The protein below binds the small molecule below.
Small molecule (SMILES): Nc1[nH]nc2cc(-c3cncc(Cl)c3N3CCC4(CCNC4=O)CC3)ccc12

Sequence of chain 1.A:
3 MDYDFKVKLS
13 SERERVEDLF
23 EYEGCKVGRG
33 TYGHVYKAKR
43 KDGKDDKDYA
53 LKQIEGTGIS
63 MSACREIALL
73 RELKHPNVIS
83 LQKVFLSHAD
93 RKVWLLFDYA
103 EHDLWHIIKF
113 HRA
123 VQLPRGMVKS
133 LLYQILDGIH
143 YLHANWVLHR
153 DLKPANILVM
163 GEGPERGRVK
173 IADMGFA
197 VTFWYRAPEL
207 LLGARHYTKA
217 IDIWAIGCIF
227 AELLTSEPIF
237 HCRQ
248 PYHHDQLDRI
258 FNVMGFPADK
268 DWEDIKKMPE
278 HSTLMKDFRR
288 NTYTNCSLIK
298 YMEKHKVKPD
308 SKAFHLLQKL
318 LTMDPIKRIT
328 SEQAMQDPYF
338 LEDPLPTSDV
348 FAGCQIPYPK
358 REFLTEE

Binding-site contacts:
Ligand atom N13 contacts residue ASP100 of chain 1.A at 3.8 Å.
Ligand atom N1 contacts residue VAL29 of chain 1.A at 2.8 Å (h-bond).
Ligand atom CL1 contacts residue PHE99 of chain 1.A at 3.8 Å.
Ligand atom O26 contacts residue LYS54 of chain 1.A at 2.6 Å (salt-bridge).
Ligand atom C25 contacts residue LYS54 of chain 1.A at 3.8 Å.
Ligand atom N4 contacts residue ARG358 of chain 1.A at 3.6 Å (salt-bridge).
Ligand atom C8 contacts residue VAL29 of chain 1.A at 3.8 Å (hydrophobic).
Ligand atom C9 contacts residue VAL29 of chain 1.A at 3.5 Å (hydrophobic).
Ligand atom C15 contacts residue ILE81 of chain 1.A at 3.9 Å (hydrophobic).
Ligand atom N24 contacts residue TYR34 of chain 1.A at 3.5 Å.
Ligand atom C2 contacts residue VAL29 of chain 1.A at 3.7 Å (hydrophobic).
Ligand atom C10 contacts residue VAL29 of chain 1.A at 3.9 Å (hydrophobic).
Ligand atom C27 contacts residue DMS1 of chain 1.D at 3.5 Å.
Ligand atom N24 contacts residue ASP175 of chain 1.A at 3.5 Å (salt-bridge).
Ligand atom C5 contacts residue ARG358 of chain 1.A at 3.5 Å.
Ligand atom C25 contacts residue DMS1 of chain 1.D at 3.6 Å.
Ligand atom C17 contacts residue LEU160 of chain 1.A at 3.8 Å (hydrophobic).
Ligand atom C14 contacts residue LEU160 of chain 1.A at 3.7 Å (hydrophobic).
Ligand atom C15 contacts residue ALA52 of chain 1.A at 3.9 Å (hydrophobic).
Ligand atom C23 contacts residue ASP175 of chain 1.A at 3.7 Å.
Ligand atom N13 contacts residue TYR101 of chain 1.A at 3.8 Å.
Ligand atom O26 contacts residue DMS1 of chain 1.D at 3.2 Å.
Ligand atom CL1 contacts residue ILE81 of chain 1.A at 3.6 Å.
Ligand atom C12 contacts residue ALA102 of chain 1.A at 3.2 Å (hydrophobic).
Ligand atom C14 contacts residue ASP100 of chain 1.A at 3.3 Å.
Ligand atom C25 contacts residue TYR34 of chain 1.A at 3.9 Å (hydrophobic).
Ligand atom C7 contacts residue ARG358 of chain 1.A at 3.8 Å.
Ligand atom C14 contacts residue ALA52 of chain 1.A at 3.5 Å (hydrophobic).
Ligand atom C14 contacts residue ILE81 of chain 1.A at 3.5 Å (hydrophobic).
Ligand atom C15 contacts residue LEU160 of chain 1.A at 3.6 Å (hydrophobic).
Ligand atom N3 contacts residue ARG358 of chain 1.A at 3.8 Å.
Ligand atom C8 contacts residue ARG358 of chain 1.A at 3.9 Å.
Ligand atom C10 contacts residue ARG358 of chain 1.A at 3.7 Å.
Ligand atom C23 contacts residue TYR34 of chain 1.A at 3.7 Å (hydrophobic).
Ligand atom N13 contacts residue ALA52 of chain 1.A at 3.7 Å.
Ligand atom C14 contacts residue ALA102 of chain 1.A at 3.8 Å (hydrophobic).
Ligand atom C6 contacts residue ARG358 of chain 1.A at 3.6 Å.
Ligand atom C9 contacts residue ARG358 of chain 1.A at 3.8 Å.
Ligand atom N13 contacts residue ALA102 of chain 1.A at 3.0 Å (h-bond).
Ligand atom CL1 contacts residue DMS1 of chain 1.D at 3.2 Å.